Binding-site contacts:
Ligand atom C2 contacts residue ASN324 of chain 3.A at 2.4 Å.
Ligand atom C8 contacts residue ASN324 of chain 3.A at 4.2 Å.
Ligand atom C5 contacts residue ASN324 of chain 3.A at 3.7 Å.
Ligand atom O7 contacts residue ASN324 of chain 3.A at 3.8 Å.
Ligand atom C7 contacts residue ASN324 of chain 3.A at 3.6 Å.
Ligand atom C3 contacts residue ASN324 of chain 3.A at 3.8 Å.
Ligand atom C1 contacts residue ASN324 of chain 3.A at 1.4 Å.
Ligand atom N2 contacts residue ASN324 of chain 3.A at 2.9 Å (h-bond).
Ligand atom O5 contacts residue ASN324 of chain 3.A at 2.4 Å (h-bond).
Ligand atom C4 contacts residue ASN324 of chain 3.A at 4.2 Å.

A small-molecule ligand and the protein it binds are described below.
Small molecule (SMILES): CC(=O)N[C@@H]1[C@@H](O)[C@H](O)[C@@H](CO)O[C@H]1O

Sequence of chain 3.A:
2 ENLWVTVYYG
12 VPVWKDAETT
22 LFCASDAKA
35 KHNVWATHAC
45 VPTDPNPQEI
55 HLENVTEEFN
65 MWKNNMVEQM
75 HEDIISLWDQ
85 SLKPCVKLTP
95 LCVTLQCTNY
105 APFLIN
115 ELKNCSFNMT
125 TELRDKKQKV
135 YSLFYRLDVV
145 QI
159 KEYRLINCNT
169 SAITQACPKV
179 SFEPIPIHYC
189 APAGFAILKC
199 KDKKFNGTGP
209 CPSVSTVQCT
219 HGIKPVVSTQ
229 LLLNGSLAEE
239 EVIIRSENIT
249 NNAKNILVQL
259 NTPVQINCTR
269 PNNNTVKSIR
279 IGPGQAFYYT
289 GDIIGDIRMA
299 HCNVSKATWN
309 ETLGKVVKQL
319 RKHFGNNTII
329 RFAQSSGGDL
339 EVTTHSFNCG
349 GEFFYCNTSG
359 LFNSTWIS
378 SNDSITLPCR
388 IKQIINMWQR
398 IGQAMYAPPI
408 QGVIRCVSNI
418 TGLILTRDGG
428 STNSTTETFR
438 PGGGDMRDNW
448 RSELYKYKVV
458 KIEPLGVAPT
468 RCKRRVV